Sequence of chain 1.C:
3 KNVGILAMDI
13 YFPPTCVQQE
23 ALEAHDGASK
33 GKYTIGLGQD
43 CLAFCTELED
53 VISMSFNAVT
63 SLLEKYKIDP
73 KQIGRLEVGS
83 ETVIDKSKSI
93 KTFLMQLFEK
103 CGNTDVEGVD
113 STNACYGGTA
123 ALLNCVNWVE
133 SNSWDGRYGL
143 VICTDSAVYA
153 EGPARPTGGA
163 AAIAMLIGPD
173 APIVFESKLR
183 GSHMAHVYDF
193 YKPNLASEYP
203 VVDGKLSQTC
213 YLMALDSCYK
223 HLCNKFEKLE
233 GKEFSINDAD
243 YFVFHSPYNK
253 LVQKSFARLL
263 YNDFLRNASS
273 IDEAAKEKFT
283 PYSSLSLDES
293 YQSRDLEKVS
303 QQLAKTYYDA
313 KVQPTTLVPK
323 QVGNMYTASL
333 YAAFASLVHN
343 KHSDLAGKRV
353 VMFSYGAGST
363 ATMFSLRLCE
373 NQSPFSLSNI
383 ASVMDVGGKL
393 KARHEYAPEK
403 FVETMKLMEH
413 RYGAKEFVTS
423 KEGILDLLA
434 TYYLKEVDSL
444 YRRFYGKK

Binding-site contacts:
Ligand atom P2 contacts residue LYS34 of chain 1.C at 4.2 Å.
Ligand atom O5P contacts residue SER31 of chain 1.C at 4.4 Å.
Ligand atom O4' contacts residue LYS34 of chain 1.C at 4.1 Å.
Ligand atom O5P contacts residue LYS32 of chain 1.C at 3.5 Å (salt-bridge).
Ligand atom P1 contacts residue LYS256 of chain 1.C at 4.2 Å.
Ligand atom O4P contacts residue ILE37 of chain 1.C at 4.5 Å.
Ligand atom N9 contacts residue LYS34 of chain 1.C at 3.4 Å (salt-bridge).
Ligand atom N6 contacts residue LYS34 of chain 1.C at 4.4 Å.
Ligand atom O5' contacts residue LYS34 of chain 1.C at 4.1 Å.
Ligand atom C4' contacts residue GLY38 of chain 1.C at 4.5 Å.
Ligand atom N3 contacts residue LYS34 of chain 1.C at 4.3 Å.
Ligand atom C4 contacts residue LYS34 of chain 1.C at 3.4 Å.
Ligand atom O5P contacts residue LYS34 of chain 1.C at 3.0 Å (salt-bridge).
Ligand atom O1P contacts residue LYS256 of chain 1.C at 3.6 Å.
Ligand atom O3P contacts residue LYS256 of chain 1.C at 4.0 Å.
Ligand atom O3' contacts residue ARG296 of chain 1.C at 3.7 Å.
Ligand atom O3P contacts residue GLY38 of chain 1.C at 4.1 Å.
Ligand atom O1P contacts residue ARG296 of chain 1.C at 2.6 Å (salt-bridge).
Ligand atom N6 contacts residue PRO155 of chain 1.C at 4.3 Å.
Ligand atom O4P contacts residue GLY33 of chain 1.C at 3.7 Å.
Ligand atom O3P contacts residue LYS252 of chain 1.C at 3.0 Å.
Ligand atom N7 contacts residue LYS34 of chain 1.C at 2.9 Å (salt-bridge).
Ligand atom O3P contacts residue ARG296 of chain 1.C at 4.4 Å.
Ligand atom P2 contacts residue GLY33 of chain 1.C at 3.9 Å.
Ligand atom O5' contacts residue GLY38 of chain 1.C at 4.0 Å.
Ligand atom P1 contacts residue ARG296 of chain 1.C at 3.0 Å.
Ligand atom C8 contacts residue LYS34 of chain 1.C at 3.1 Å.
Ligand atom C3' contacts residue GLY38 of chain 1.C at 4.3 Å.
Ligand atom O4P contacts residue GLY38 of chain 1.C at 4.1 Å.
Ligand atom C1' contacts residue LYS34 of chain 1.C at 4.3 Å.
Ligand atom O2P contacts residue LYS252 of chain 1.C at 3.7 Å.
Ligand atom P1 contacts residue LYS252 of chain 1.C at 4.0 Å.
Ligand atom O2P contacts residue LYS300 of chain 1.C at 3.2 Å.
Ligand atom O5' contacts residue GLY33 of chain 1.C at 4.4 Å.
Ligand atom O2P contacts residue ARG296 of chain 1.C at 2.6 Å (salt-bridge).
Ligand atom O5P contacts residue GLY33 of chain 1.C at 3.0 Å.
Ligand atom C5 contacts residue LYS34 of chain 1.C at 3.1 Å.
Ligand atom C6 contacts residue LYS34 of chain 1.C at 3.7 Å.
Ligand atom C5' contacts residue GLY38 of chain 1.C at 3.4 Å.
Ligand atom O2P contacts residue LYS256 of chain 1.C at 4.4 Å.

The protein below binds the small molecule below.
Small molecule (SMILES): Nc1ncnc2c1ncn2[C@@H]1O[C@H](COP(=O)(O)O)[C@@H](OP(=O)(O)O)[C@H]1O